Binding-site contacts:
Ligand atom C5 contacts residue SER790 of chain 1.C at 4.5 Å.
Ligand atom C5 contacts residue GLN791 of chain 1.C at 4.0 Å.
Ligand atom C1 contacts residue SER790 of chain 1.C at 3.5 Å.
Ligand atom O5 contacts residue ASN788 of chain 1.C at 2.3 Å (h-bond).
Ligand atom C5 contacts residue ASN788 of chain 1.C at 3.6 Å.
Ligand atom O6 contacts residue GLN791 of chain 1.C at 3.2 Å (h-bond).
Ligand atom C1 contacts residue ASN788 of chain 1.C at 1.4 Å.
Ligand atom C3 contacts residue ASN788 of chain 1.C at 3.8 Å.
Ligand atom C2 contacts residue ASN788 of chain 1.C at 2.5 Å.
Ligand atom N2 contacts residue SER790 of chain 1.C at 4.2 Å.
Ligand atom N2 contacts residue ASN788 of chain 1.C at 2.9 Å (h-bond).
Ligand atom C4 contacts residue ASN788 of chain 1.C at 4.2 Å.
Ligand atom C7 contacts residue ASN788 of chain 1.C at 4.0 Å.
Ligand atom C2 contacts residue SER790 of chain 1.C at 4.2 Å.
Ligand atom O5 contacts residue SER790 of chain 1.C at 4.2 Å.
Ligand atom O5 contacts residue GLN791 of chain 1.C at 4.1 Å.
Ligand atom C6 contacts residue GLN791 of chain 1.C at 3.7 Å.

Sequence of chain 1.C:
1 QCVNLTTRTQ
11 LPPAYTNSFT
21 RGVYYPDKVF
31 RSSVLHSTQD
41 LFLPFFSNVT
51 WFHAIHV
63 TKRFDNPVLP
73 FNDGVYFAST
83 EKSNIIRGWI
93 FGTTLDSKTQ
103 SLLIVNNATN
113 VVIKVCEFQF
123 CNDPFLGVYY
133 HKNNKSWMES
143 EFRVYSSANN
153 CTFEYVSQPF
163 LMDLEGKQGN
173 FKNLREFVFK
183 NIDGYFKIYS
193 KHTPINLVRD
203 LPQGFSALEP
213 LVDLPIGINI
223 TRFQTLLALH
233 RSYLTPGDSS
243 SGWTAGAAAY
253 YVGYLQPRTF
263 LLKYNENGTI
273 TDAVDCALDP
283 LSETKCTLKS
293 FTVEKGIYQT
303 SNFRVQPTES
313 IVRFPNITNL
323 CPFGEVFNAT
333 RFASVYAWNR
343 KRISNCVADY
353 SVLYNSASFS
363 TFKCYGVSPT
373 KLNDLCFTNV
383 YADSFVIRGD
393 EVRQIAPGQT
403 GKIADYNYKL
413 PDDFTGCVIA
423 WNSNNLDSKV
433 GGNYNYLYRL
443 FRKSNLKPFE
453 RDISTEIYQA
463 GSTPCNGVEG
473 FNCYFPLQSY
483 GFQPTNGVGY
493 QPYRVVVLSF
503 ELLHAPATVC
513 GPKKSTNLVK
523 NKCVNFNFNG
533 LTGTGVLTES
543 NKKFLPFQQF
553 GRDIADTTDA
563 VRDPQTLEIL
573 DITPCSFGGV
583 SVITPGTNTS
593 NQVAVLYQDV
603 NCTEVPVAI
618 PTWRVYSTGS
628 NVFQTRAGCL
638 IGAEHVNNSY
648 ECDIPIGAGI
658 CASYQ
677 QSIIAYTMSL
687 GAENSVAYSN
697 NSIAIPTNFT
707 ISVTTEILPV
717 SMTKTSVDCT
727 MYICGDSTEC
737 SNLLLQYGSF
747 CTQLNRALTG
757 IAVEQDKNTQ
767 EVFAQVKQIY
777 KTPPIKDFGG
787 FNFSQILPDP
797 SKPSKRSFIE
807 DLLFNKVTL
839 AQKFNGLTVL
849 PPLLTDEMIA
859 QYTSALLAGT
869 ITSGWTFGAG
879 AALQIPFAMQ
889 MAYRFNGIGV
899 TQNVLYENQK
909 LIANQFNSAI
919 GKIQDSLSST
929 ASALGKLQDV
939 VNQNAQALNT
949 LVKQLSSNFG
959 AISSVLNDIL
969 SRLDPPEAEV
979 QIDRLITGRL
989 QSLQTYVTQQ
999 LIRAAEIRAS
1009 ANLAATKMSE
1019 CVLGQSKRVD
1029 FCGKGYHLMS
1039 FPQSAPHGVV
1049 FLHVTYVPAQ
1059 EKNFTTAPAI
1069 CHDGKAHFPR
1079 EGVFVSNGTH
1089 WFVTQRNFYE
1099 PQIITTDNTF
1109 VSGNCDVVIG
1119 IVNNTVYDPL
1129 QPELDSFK

A protein and the small-molecule ligand that binds it are described below.
Small molecule (SMILES): CC(=O)N[C@@H]1[C@@H](O)[C@H](O)[C@@H](CO)O[C@H]1O